Sequence of chain 1.A:
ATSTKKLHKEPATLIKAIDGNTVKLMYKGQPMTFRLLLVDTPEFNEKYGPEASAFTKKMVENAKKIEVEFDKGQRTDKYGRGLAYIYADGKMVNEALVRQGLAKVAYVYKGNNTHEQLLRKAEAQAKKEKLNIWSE

Binding-site contacts:
Ligand atom P2 contacts residue ARG35 of chain 1.A at 3.5 Å.
Ligand atom C6 contacts residue TYR107 of chain 1.A at 4.0 Å (hydrophobic).
Ligand atom O5P contacts residue ARG81 of chain 1.A at 2.8 Å (salt-bridge).
Ligand atom O4' contacts residue ASP77 of chain 1.A at 4.0 Å.
Ligand atom O4P contacts residue ASN21 of chain 1.A at 3.9 Å.
Ligand atom C4' contacts residue ARG81 of chain 1.A at 3.5 Å.
Ligand atom O5P contacts residue ARG35 of chain 1.A at 3.2 Å (salt-bridge).
Ligand atom C5M contacts residue LEU36 of chain 1.A at 3.6 Å (hydrophobic).
Ligand atom O5P contacts residue ASN21 of chain 1.A at 3.2 Å (h-bond).
Ligand atom C3' contacts residue TYR107 of chain 1.A at 3.9 Å (hydrophobic).
Ligand atom C5M contacts residue ARG35 of chain 1.A at 3.6 Å.
Ligand atom C4 contacts residue LEU83 of chain 1.A at 3.6 Å (hydrophobic).
Ligand atom C5 contacts residue TYR107 of chain 1.A at 3.7 Å (hydrophobic).
Ligand atom O4' contacts residue ARG81 of chain 1.A at 2.9 Å (salt-bridge).
Ligand atom O3P contacts residue LYS78 of chain 1.A at 3.6 Å.
Ligand atom O1P contacts residue LYS78 of chain 1.A at 3.4 Å (salt-bridge).
Ligand atom O1P contacts residue TYR79 of chain 1.A at 2.5 Å (h-bond).
Ligand atom O5' contacts residue ARG81 of chain 1.A at 2.9 Å (salt-bridge).
Ligand atom C2 contacts residue ASP77 of chain 1.A at 3.7 Å.
Ligand atom O5P contacts residue THR22 of chain 1.A at 4.1 Å.
Ligand atom O4 contacts residue TYR107 of chain 1.A at 4.0 Å.
Ligand atom O3' contacts residue TYR79 of chain 1.A at 3.4 Å.
Ligand atom O4 contacts residue LEU37 of chain 1.A at 3.9 Å.
Ligand atom C5 contacts residue LEU83 of chain 1.A at 3.9 Å (hydrophobic).
Ligand atom P2 contacts residue ARG81 of chain 1.A at 3.9 Å.
Ligand atom C5' contacts residue ARG81 of chain 1.A at 3.7 Å.
Ligand atom O2 contacts residue ASP77 of chain 1.A at 3.5 Å.
Ligand atom P1 contacts residue TYR79 of chain 1.A at 3.9 Å.
Ligand atom O4 contacts residue LEU83 of chain 1.A at 3.6 Å.
Ligand atom O5' contacts residue ARG35 of chain 1.A at 3.4 Å (salt-bridge).
Ligand atom C4 contacts residue TYR107 of chain 1.A at 4.0 Å (hydrophobic).
Ligand atom C1' contacts residue ARG81 of chain 1.A at 3.9 Å.
Ligand atom C5' contacts residue ARG35 of chain 1.A at 4.1 Å.
Ligand atom O4P contacts residue ARG35 of chain 1.A at 2.9 Å (salt-bridge).
Ligand atom C2' contacts residue TYR107 of chain 1.A at 3.6 Å (hydrophobic).
Ligand atom N3 contacts residue LEU83 of chain 1.A at 3.9 Å.
Ligand atom O4P contacts residue ASP40 of chain 1.A at 3.0 Å (salt-bridge).
Ligand atom C5M contacts residue TYR107 of chain 1.A at 3.6 Å (hydrophobic).
Ligand atom C5' contacts residue TYR107 of chain 1.A at 3.9 Å (hydrophobic).
Ligand atom C6 contacts residue ARG35 of chain 1.A at 4.1 Å.

A protein and the small-molecule ligand that binds it are described below.
Small molecule (SMILES): Cc1cn([C@H]2C[C@H](OP(=O)(O)O)[C@@H](COP(=O)(O)O)O2)c(=O)[nH]c1=O